The small molecule below binds the protein below.
Small molecule (SMILES): Nc1cccc(Cn2cncn2)c1

Sequence of chain 2.A:
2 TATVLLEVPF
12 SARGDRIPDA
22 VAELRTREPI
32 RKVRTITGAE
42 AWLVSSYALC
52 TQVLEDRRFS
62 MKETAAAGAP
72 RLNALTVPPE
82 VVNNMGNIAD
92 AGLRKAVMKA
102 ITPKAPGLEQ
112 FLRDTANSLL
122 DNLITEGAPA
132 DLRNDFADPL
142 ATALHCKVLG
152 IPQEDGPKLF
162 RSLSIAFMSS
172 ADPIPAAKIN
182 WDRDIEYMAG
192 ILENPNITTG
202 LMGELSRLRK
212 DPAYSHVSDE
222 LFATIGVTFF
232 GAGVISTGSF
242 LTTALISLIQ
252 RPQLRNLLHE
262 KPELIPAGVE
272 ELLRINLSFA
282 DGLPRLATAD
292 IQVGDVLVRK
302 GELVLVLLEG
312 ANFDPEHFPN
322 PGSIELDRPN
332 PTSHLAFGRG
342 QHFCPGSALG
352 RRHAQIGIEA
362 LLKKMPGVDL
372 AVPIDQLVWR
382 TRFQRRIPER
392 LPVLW

Binding-site contacts:
Ligand atom CAL contacts residue VAL78 of chain 2.A at 4.3 Å (hydrophobic).
Ligand atom NAJ contacts residue LEU76 of chain 2.A at 4.4 Å.
Ligand atom CAD contacts residue LYS179 of chain 2.A at 4.2 Å.
Ligand atom NAI contacts residue ILE175 of chain 2.A at 4.4 Å.
Ligand atom CAD contacts residue PRO79 of chain 2.A at 4.5 Å (hydrophobic).
Ligand atom CAB contacts residue ALA178 of chain 2.A at 4.3 Å (hydrophobic).
Ligand atom CAE contacts residue PRO176 of chain 2.A at 4.0 Å (hydrophobic).
Ligand atom CAB contacts residue VAL78 of chain 2.A at 3.8 Å (hydrophobic).
Ligand atom CAC contacts residue TRP182 of chain 2.A at 3.5 Å (hydrophobic).
Ligand atom CAB contacts residue THR77 of chain 2.A at 3.4 Å.
Ligand atom NAA contacts residue LYS179 of chain 2.A at 3.8 Å.
Ligand atom CAE contacts residue PRO174 of chain 2.A at 3.9 Å (hydrophobic).
Ligand atom CAB contacts residue PRO79 of chain 2.A at 4.0 Å (hydrophobic).
Ligand atom CAF contacts residue LYS179 of chain 2.A at 4.5 Å.
Ligand atom CAH contacts residue LEU76 of chain 2.A at 3.9 Å (hydrophobic).
Ligand atom CAD contacts residue VAL78 of chain 2.A at 3.8 Å (hydrophobic).
Ligand atom NAA contacts residue PRO79 of chain 2.A at 4.1 Å.
Ligand atom CAG contacts residue LYS179 of chain 2.A at 4.1 Å.
Ligand atom NAM contacts residue LEU76 of chain 2.A at 4.5 Å.
Ligand atom CAE contacts residue ILE175 of chain 2.A at 3.1 Å (hydrophobic).
Ligand atom NAJ contacts residue ILE175 of chain 2.A at 3.4 Å (h-bond).
Ligand atom CAK contacts residue LYS179 of chain 2.A at 4.0 Å.
Ligand atom CAB contacts residue TRP182 of chain 2.A at 3.9 Å (hydrophobic).
Ligand atom CAK contacts residue PRO79 of chain 2.A at 4.1 Å (hydrophobic).
Ligand atom CAL contacts residue LYS179 of chain 2.A at 4.3 Å.
Ligand atom CAD contacts residue THR77 of chain 2.A at 3.4 Å.
Ligand atom CAF contacts residue PRO174 of chain 2.A at 4.3 Å (hydrophobic).
Ligand atom NAI contacts residue LYS179 of chain 2.A at 4.3 Å.
Ligand atom NAJ contacts residue LYS179 of chain 2.A at 4.2 Å.
Ligand atom CAC contacts residue LYS179 of chain 2.A at 4.1 Å.
Ligand atom NAM contacts residue PRO174 of chain 2.A at 4.3 Å.
Ligand atom NAJ contacts residue PRO174 of chain 2.A at 4.0 Å.
Ligand atom CAB contacts residue LYS179 of chain 2.A at 3.8 Å.
Ligand atom NAI contacts residue PRO174 of chain 2.A at 4.1 Å.
Ligand atom NAM contacts residue LYS179 of chain 2.A at 4.5 Å.
Ligand atom CAC contacts residue VAL78 of chain 2.A at 4.4 Å (hydrophobic).
Ligand atom CAE contacts residue LYS179 of chain 2.A at 4.1 Å.
Ligand atom CAC contacts residue PRO79 of chain 2.A at 3.8 Å (hydrophobic).